Sequence of chain 1.A:
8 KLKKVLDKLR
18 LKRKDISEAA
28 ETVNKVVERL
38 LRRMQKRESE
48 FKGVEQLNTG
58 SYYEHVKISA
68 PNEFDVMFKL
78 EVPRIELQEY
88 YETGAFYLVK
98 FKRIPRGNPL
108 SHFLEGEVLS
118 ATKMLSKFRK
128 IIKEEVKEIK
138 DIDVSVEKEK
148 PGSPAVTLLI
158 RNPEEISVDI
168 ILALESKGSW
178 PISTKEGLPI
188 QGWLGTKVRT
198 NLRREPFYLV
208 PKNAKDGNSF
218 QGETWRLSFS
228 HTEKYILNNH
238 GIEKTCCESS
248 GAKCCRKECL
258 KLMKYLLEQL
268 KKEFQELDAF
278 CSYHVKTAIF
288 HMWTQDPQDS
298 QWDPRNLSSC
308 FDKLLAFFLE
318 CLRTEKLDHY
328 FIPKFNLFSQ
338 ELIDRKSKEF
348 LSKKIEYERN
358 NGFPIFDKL

Binding-site contacts:
Ligand atom N1 contacts residue SER225 of chain 1.A at 2.7 Å (h-bond).
Ligand atom O4' contacts residue ASP166 of chain 1.A at 3.8 Å.
Ligand atom O4' contacts residue PRO151 of chain 1.A at 3.6 Å.
Ligand atom O17 contacts residue PRO151 of chain 1.A at 3.9 Å.
Ligand atom C6 contacts residue ARG223 of chain 1.A at 3.4 Å.
Ligand atom O44 contacts residue PRO151 of chain 1.A at 3.8 Å.
Ligand atom N39 contacts residue TYR280 of chain 1.A at 3.8 Å.
Ligand atom C24 contacts residue CYS278 of chain 1.A at 3.4 Å (hydrophobic).
Ligand atom C36 contacts residue TYR280 of chain 1.A at 3.9 Å (hydrophobic).
Ligand atom O28 contacts residue ASP166 of chain 1.A at 3.4 Å (salt-bridge).
Ligand atom N33 contacts residue CYS278 of chain 1.A at 3.9 Å.
Ligand atom C5 contacts residue ARG223 of chain 1.A at 3.2 Å.
Ligand atom O2' contacts residue ILE168 of chain 1.A at 3.3 Å.
Ligand atom C4' contacts residue ASP166 of chain 1.A at 3.1 Å.
Ligand atom C8 contacts residue PRO151 of chain 1.A at 3.8 Å (hydrophobic).
Ligand atom C6 contacts residue SER225 of chain 1.A at 3.6 Å.
Ligand atom O2' contacts residue ASP166 of chain 1.A at 2.9 Å (salt-bridge).
Ligand atom N9 contacts residue PRO151 of chain 1.A at 3.7 Å.
Ligand atom O31 contacts residue TYR280 of chain 1.A at 3.8 Å.
Ligand atom C25 contacts residue SER279 of chain 1.A at 3.8 Å.
Ligand atom N01 contacts residue LEU224 of chain 1.A at 3.7 Å.
Ligand atom N3 contacts residue ILE168 of chain 1.A at 3.6 Å.
Ligand atom C32 contacts residue CYS278 of chain 1.A at 3.4 Å (hydrophobic).
Ligand atom N1 contacts residue SER227 of chain 1.A at 3.9 Å.
Ligand atom C8 contacts residue ARG223 of chain 1.A at 3.8 Å.
Ligand atom C3' contacts residue ASP166 of chain 1.A at 3.6 Å.
Ligand atom C2 contacts residue SER225 of chain 1.A at 3.4 Å.
Ligand atom O31 contacts residue CYS278 of chain 1.A at 3.0 Å (h-bond).
Ligand atom C2' contacts residue ASP166 of chain 1.A at 3.8 Å.
Ligand atom O30 contacts residue ASP72 of chain 1.A at 3.1 Å (salt-bridge).
Ligand atom O44 contacts residue GLY149 of chain 1.A at 2.9 Å (h-bond).
Ligand atom N01 contacts residue SER225 of chain 1.A at 3.5 Å.
Ligand atom O43 contacts residue ARG223 of chain 1.A at 3.6 Å.
Ligand atom O2' contacts residue ASP72 of chain 1.A at 3.1 Å (salt-bridge).
Ligand atom N7 contacts residue ARG223 of chain 1.A at 2.7 Å (salt-bridge).
Ligand atom C2' contacts residue ASP72 of chain 1.A at 3.8 Å.
Ligand atom N01 contacts residue ARG223 of chain 1.A at 2.9 Å (salt-bridge).
Ligand atom C1' contacts residue ILE168 of chain 1.A at 3.5 Å (hydrophobic).
Ligand atom C2 contacts residue ILE168 of chain 1.A at 3.8 Å (hydrophobic).
Ligand atom C2 contacts residue SER227 of chain 1.A at 3.8 Å.

This small molecule binds to this protein.
Small molecule (SMILES): Nc1nc(=O)c2ncn([C@@H]3O[C@@H]4COP(=O)(O)O[C@H]5[C@@H](O)[C@H](n6cnc7c(N)ncnc76)O[C@@H]5COP(=O)(O)O[C@@H]3[C@@H]4O)c2[nH]1